Binding-site contacts:
Ligand atom C1 contacts residue ASN69 of chain 46.B at 2.7 Å.
Ligand atom C6 contacts residue NAG1 of chain 46.R at 4.3 Å.
Ligand atom C2 contacts residue ASN69 of chain 46.B at 4.2 Å.
Ligand atom C2 contacts residue VAL31 of chain 46.B at 4.0 Å (hydrophobic).
Ligand atom O7 contacts residue ASN69 of chain 46.B at 3.8 Å.
Ligand atom O5 contacts residue MET33 of chain 46.B at 4.2 Å.
Ligand atom C6 contacts residue MET33 of chain 46.B at 3.5 Å (hydrophobic).
Ligand atom O4 contacts residue NAG1 of chain 46.R at 3.0 Å.
Ligand atom C5 contacts residue MET33 of chain 46.B at 3.7 Å (hydrophobic).
Ligand atom C6 contacts residue ASN69 of chain 46.B at 4.4 Å.
Ligand atom N2 contacts residue VAL31 of chain 46.B at 4.0 Å.
Ligand atom C8 contacts residue ARG57 of chain 46.B at 4.2 Å.
Ligand atom C6 contacts residue LEU24 of chain 46.B at 4.5 Å (hydrophobic).
Ligand atom O1 contacts residue VAL31 of chain 46.B at 3.4 Å (h-bond).
Ligand atom C5 contacts residue ASN69 of chain 46.B at 3.7 Å.
Ligand atom O3 contacts residue VAL31 of chain 46.B at 3.6 Å.
Ligand atom O1 contacts residue MET33 of chain 46.B at 3.9 Å.
Ligand atom C5 contacts residue VAL31 of chain 46.B at 4.2 Å (hydrophobic).
Ligand atom C7 contacts residue ASN69 of chain 46.B at 3.8 Å.
Ligand atom C5 contacts residue NAG1 of chain 46.R at 4.3 Å.
Ligand atom C4 contacts residue VAL31 of chain 46.B at 3.8 Å (hydrophobic).
Ligand atom C7 contacts residue SER70 of chain 46.B at 4.4 Å.
Ligand atom C4 contacts residue NAG1 of chain 46.R at 3.2 Å.
Ligand atom C8 contacts residue ASN69 of chain 46.B at 3.4 Å.
Ligand atom C8 contacts residue SER70 of chain 46.B at 3.7 Å.
Ligand atom O3 contacts residue NAG1 of chain 46.R at 2.6 Å (h-bond).
Ligand atom C1 contacts residue VAL31 of chain 46.B at 4.3 Å (hydrophobic).
Ligand atom O4 contacts residue VAL31 of chain 46.B at 3.3 Å.
Ligand atom O6 contacts residue NAG1 of chain 46.R at 3.0 Å.
Ligand atom O1 contacts residue SER70 of chain 46.B at 4.2 Å.
Ligand atom C3 contacts residue NAG1 of chain 46.R at 3.7 Å.
Ligand atom O1 contacts residue ASN69 of chain 46.B at 2.1 Å (h-bond).
Ligand atom O5 contacts residue ASN69 of chain 46.B at 2.8 Å (h-bond).
Ligand atom N2 contacts residue ASN69 of chain 46.B at 4.3 Å.
Ligand atom C3 contacts residue VAL31 of chain 46.B at 3.0 Å (hydrophobic).

This protein binds this small molecule.
Small molecule (SMILES): CC(=O)N[C@@H]1[C@@H](O)[C@H](O)[C@@H](CO)O[C@H]1O

Sequence of chain 46.B:
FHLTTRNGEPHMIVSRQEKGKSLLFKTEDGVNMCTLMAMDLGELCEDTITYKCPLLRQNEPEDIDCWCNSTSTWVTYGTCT